Binding-site contacts:
Ligand atom C2 contacts residue ASN343 of chain 1.A at 2.5 Å.
Ligand atom O7 contacts residue GLY339 of chain 1.A at 3.2 Å.
Ligand atom C5 contacts residue ASN343 of chain 1.A at 3.6 Å.
Ligand atom C8 contacts residue ASN343 of chain 1.A at 3.1 Å.
Ligand atom C4 contacts residue ASN343 of chain 1.A at 4.3 Å.
Ligand atom C7 contacts residue ASN343 of chain 1.A at 2.9 Å.
Ligand atom C8 contacts residue GLY339 of chain 1.A at 3.7 Å.
Ligand atom O5 contacts residue ASN343 of chain 1.A at 2.4 Å (h-bond).
Ligand atom N2 contacts residue PHE342 of chain 1.A at 4.3 Å.
Ligand atom C7 contacts residue GLY339 of chain 1.A at 3.6 Å.
Ligand atom C8 contacts residue SER371 of chain 1.A at 4.0 Å.
Ligand atom O7 contacts residue PHE338 of chain 1.A at 3.8 Å.
Ligand atom C1 contacts residue ASN343 of chain 1.A at 1.4 Å.
Ligand atom O7 contacts residue PHE342 of chain 1.A at 3.5 Å.
Ligand atom C7 contacts residue PHE342 of chain 1.A at 4.3 Å (hydrophobic).
Ligand atom O7 contacts residue ASN343 of chain 1.A at 3.7 Å.
Ligand atom C3 contacts residue ASN343 of chain 1.A at 3.9 Å.
Ligand atom N2 contacts residue ASN343 of chain 1.A at 2.7 Å (h-bond).

Sequence of chain 1.A:
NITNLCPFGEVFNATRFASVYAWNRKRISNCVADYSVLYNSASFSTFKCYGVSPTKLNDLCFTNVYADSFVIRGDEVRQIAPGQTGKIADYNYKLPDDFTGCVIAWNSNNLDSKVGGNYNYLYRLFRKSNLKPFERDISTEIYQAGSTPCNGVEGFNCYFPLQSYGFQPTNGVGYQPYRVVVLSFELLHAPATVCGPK

The small molecule below binds the protein below.
Small molecule (SMILES): CC(=O)N[C@H]1[C@H](O[C@H]2[C@H](O)[C@@H](NC(C)=O)CO[C@@H]2CO)O[C@H](CO)[C@@H](O[C@@H]2O[C@H](CO)[C@@H](O)[C@H](O)[C@@H]2O)[C@@H]1O